Binding-site contacts:
Ligand atom C16 contacts residue PHE56 of chain 1.Z at 4.2 Å (hydrophobic).
Ligand atom C10 contacts residue ALA18 of chain 1.Z at 4.2 Å (hydrophobic).
Ligand atom C7 contacts residue PHE224 of chain 1.Z at 4.1 Å (hydrophobic).
Ligand atom C5 contacts residue PHE224 of chain 1.Z at 3.8 Å (hydrophobic).
Ligand atom C16 contacts residue MET225 of chain 1.Z at 4.3 Å (hydrophobic).
Ligand atom C4 contacts residue PHE224 of chain 1.Z at 3.5 Å (hydrophobic).
Ligand atom C1 contacts residue PHE224 of chain 1.Z at 4.2 Å (hydrophobic).
Ligand atom C10 contacts residue PRO48 of chain 1.Z at 3.3 Å (hydrophobic).
Ligand atom CM2 contacts residue THR21 of chain 1.Z at 3.8 Å.
Ligand atom CM5 contacts residue LEU55 of chain 1.Z at 3.6 Å (hydrophobic).
Ligand atom C6 contacts residue PHE224 of chain 1.Z at 3.8 Å (hydrophobic).
Ligand atom O1 contacts residue ASP51 of chain 1.Z at 3.4 Å (salt-bridge).
Ligand atom C12 contacts residue MET225 of chain 1.Z at 4.1 Å (hydrophobic).
Ligand atom C8 contacts residue ASP51 of chain 1.Z at 4.1 Å.
Ligand atom C15 contacts residue MET225 of chain 1.Z at 3.5 Å (hydrophobic).
Ligand atom C9 contacts residue PRO48 of chain 1.Z at 4.2 Å (hydrophobic).
Ligand atom CM2 contacts residue ARG25 of chain 1.Z at 3.7 Å.
Ligand atom C2 contacts residue PHE224 of chain 1.Z at 4.3 Å (hydrophobic).
Ligand atom C13 contacts residue PHE56 of chain 1.Z at 4.0 Å (hydrophobic).
Ligand atom O2 contacts residue ARG25 of chain 1.Z at 3.3 Å (salt-bridge).
Ligand atom C21 contacts residue LEU15 of chain 1.Z at 3.7 Å (hydrophobic).
Ligand atom C9 contacts residue ALA52 of chain 1.Z at 4.2 Å (hydrophobic).
Ligand atom O4 contacts residue PHE224 of chain 1.Z at 3.6 Å.
Ligand atom C10 contacts residue ALA52 of chain 1.Z at 4.1 Å (hydrophobic).
Ligand atom C13 contacts residue ALA52 of chain 1.Z at 3.8 Å (hydrophobic).
Ligand atom CM5 contacts residue PHE220 of chain 1.Z at 3.4 Å (hydrophobic).
Ligand atom C13 contacts residue MET225 of chain 1.Z at 3.8 Å (hydrophobic).
Ligand atom C15 contacts residue ALA18 of chain 1.Z at 3.5 Å (hydrophobic).
Ligand atom C3 contacts residue PHE224 of chain 1.Z at 4.0 Å (hydrophobic).
Ligand atom O4 contacts residue PHE220 of chain 1.Z at 3.2 Å.
Ligand atom O1 contacts residue THR21 of chain 1.Z at 3.6 Å.
Ligand atom C4 contacts residue PHE220 of chain 1.Z at 4.1 Å (hydrophobic).
Ligand atom C14 contacts residue ALA52 of chain 1.Z at 4.1 Å (hydrophobic).
Ligand atom CM5 contacts residue PHE224 of chain 1.Z at 3.4 Å (hydrophobic).
Ligand atom C14 contacts residue MET225 of chain 1.Z at 3.7 Å (hydrophobic).
Ligand atom C5 contacts residue LEU55 of chain 1.Z at 4.2 Å (hydrophobic).
Ligand atom C11 contacts residue ALA52 of chain 1.Z at 3.7 Å (hydrophobic).
Ligand atom C7 contacts residue LEU55 of chain 1.Z at 3.8 Å (hydrophobic).
Ligand atom C5 contacts residue PHE220 of chain 1.Z at 4.3 Å (hydrophobic).
Ligand atom C21 contacts residue LEU14 of chain 1.Z at 3.9 Å (hydrophobic).

A protein and the small-molecule ligand that binds it are described below.
Small molecule (SMILES): COC1=C(OC)C(=O)C(C/C=C(/C)CCC=C(C)CC/C=C(/C)CC/C=C(\C)CC/C=C(\C)CC/C=C(\C)CC/C=C(/C)CCC=C(C)CCC=C(C)CCC=C(C)C)=C(C)C1=O

Sequence of chain 1.Z:
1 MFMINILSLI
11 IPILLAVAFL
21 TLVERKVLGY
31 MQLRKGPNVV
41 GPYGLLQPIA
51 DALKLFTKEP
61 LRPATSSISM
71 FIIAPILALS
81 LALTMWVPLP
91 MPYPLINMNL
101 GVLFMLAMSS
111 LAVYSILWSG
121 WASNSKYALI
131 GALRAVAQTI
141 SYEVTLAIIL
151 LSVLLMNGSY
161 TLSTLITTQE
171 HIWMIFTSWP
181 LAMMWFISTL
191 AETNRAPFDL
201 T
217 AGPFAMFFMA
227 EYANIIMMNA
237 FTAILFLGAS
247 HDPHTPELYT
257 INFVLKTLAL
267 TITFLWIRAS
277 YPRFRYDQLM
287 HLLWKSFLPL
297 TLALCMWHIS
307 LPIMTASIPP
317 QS